This protein binds this small molecule.
Small molecule (SMILES): CC(=O)N[C@@H]1[C@@H](O)[C@H](O)[C@@H](CO)O[C@H]1O

Binding-site contacts:
Ligand atom C4 contacts residue ASN88 of chain 1.D at 4.3 Å.
Ligand atom C5 contacts residue GLU59 of chain 1.D at 4.1 Å.
Ligand atom N2 contacts residue ASN88 of chain 1.D at 3.0 Å (h-bond).
Ligand atom C1 contacts residue PRO108 of chain 1.D at 4.3 Å (hydrophobic).
Ligand atom O7 contacts residue TYR200 of chain 1.D at 3.1 Å (h-bond).
Ligand atom O7 contacts residue GLU59 of chain 1.D at 3.6 Å.
Ligand atom C8 contacts residue VAL110 of chain 1.D at 4.0 Å (hydrophobic).
Ligand atom O6 contacts residue THR90 of chain 1.D at 4.3 Å.
Ligand atom C6 contacts residue GLU59 of chain 1.D at 4.4 Å.
Ligand atom C5 contacts residue ASN88 of chain 1.D at 3.8 Å.
Ligand atom O6 contacts residue PRO108 of chain 1.D at 4.2 Å.
Ligand atom O5 contacts residue PRO108 of chain 1.D at 4.3 Å.
Ligand atom C3 contacts residue GLU59 of chain 1.D at 4.2 Å.
Ligand atom C7 contacts residue TYR200 of chain 1.D at 3.9 Å (hydrophobic).
Ligand atom C1 contacts residue ASN88 of chain 1.D at 1.6 Å.
Ligand atom C2 contacts residue GLU59 of chain 1.D at 3.8 Å.
Ligand atom O5 contacts residue ASN88 of chain 1.D at 2.5 Å (h-bond).
Ligand atom C3 contacts residue ASN88 of chain 1.D at 4.0 Å.
Ligand atom C4 contacts residue GLU59 of chain 1.D at 3.7 Å.
Ligand atom O7 contacts residue ASN88 of chain 1.D at 3.4 Å (h-bond).
Ligand atom C1 contacts residue GLU59 of chain 1.D at 3.7 Å.
Ligand atom C7 contacts residue ASN88 of chain 1.D at 3.4 Å.
Ligand atom C5 contacts residue PRO108 of chain 1.D at 4.2 Å (hydrophobic).
Ligand atom C2 contacts residue ASN88 of chain 1.D at 2.6 Å.
Ligand atom C8 contacts residue TYR200 of chain 1.D at 4.5 Å (hydrophobic).
Ligand atom O5 contacts residue GLU59 of chain 1.D at 3.4 Å.
Ligand atom O3 contacts residue GLU59 of chain 1.D at 4.4 Å.
Ligand atom N2 contacts residue VAL110 of chain 1.D at 4.2 Å.
Ligand atom C7 contacts residue VAL110 of chain 1.D at 4.3 Å (hydrophobic).

Sequence of chain 1.D:
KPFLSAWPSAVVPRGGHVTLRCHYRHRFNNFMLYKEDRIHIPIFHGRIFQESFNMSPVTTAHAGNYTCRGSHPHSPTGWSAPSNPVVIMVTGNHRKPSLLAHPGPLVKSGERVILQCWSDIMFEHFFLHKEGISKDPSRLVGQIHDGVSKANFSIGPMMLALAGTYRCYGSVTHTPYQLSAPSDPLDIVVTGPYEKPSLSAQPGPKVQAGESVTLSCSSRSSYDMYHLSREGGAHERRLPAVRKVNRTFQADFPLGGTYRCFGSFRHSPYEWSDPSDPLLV